Sequence of chain 1.A:
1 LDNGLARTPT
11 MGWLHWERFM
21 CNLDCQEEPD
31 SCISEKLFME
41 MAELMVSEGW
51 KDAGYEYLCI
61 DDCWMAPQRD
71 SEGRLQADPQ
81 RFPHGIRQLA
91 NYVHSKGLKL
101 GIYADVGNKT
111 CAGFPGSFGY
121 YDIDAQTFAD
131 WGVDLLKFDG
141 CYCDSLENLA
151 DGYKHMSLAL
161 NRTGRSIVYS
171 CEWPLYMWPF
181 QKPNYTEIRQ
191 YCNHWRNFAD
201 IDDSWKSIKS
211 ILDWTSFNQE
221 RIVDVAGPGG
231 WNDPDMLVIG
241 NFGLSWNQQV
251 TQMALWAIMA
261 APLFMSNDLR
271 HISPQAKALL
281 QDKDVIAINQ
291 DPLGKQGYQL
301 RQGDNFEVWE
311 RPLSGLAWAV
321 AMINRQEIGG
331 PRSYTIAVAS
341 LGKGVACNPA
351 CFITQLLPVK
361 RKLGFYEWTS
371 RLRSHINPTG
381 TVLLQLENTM

The protein below binds the small molecule below.
Small molecule (SMILES): OC[C@@H]1[C@H](O)[C@H](O)[C@@H](O)[C@H]2N[C@@H]12

Binding-site contacts:
Ligand atom O10 contacts residue ASP139 of chain 1.A at 3.5 Å (salt-bridge).
Ligand atom C3 contacts residue ASP200 of chain 1.A at 3.7 Å.
Ligand atom C4 contacts residue LYS137 of chain 1.A at 3.7 Å.
Ligand atom C5 contacts residue TRP16 of chain 1.A at 3.6 Å (hydrophobic).
Ligand atom C6 contacts residue ASP139 of chain 1.A at 3.1 Å.
Ligand atom O10 contacts residue ARG196 of chain 1.A at 3.2 Å (salt-bridge).
Ligand atom O11 contacts residue TRP16 of chain 1.A at 3.7 Å.
Ligand atom C4 contacts residue ASP139 of chain 1.A at 3.5 Å.
Ligand atom O10 contacts residue ASP200 of chain 1.A at 2.7 Å (salt-bridge).
Ligand atom C5 contacts residue ASP61 of chain 1.A at 3.3 Å.
Ligand atom C2 contacts residue CYS111 of chain 1.A at 3.6 Å (hydrophobic).
Ligand atom C6 contacts residue ASP61 of chain 1.A at 3.9 Å.
Ligand atom C7 contacts residue TYR103 of chain 1.A at 3.5 Å (hydrophobic).
Ligand atom C6 contacts residue TRP16 of chain 1.A at 3.6 Å (hydrophobic).
Ligand atom N1 contacts residue ASP200 of chain 1.A at 2.8 Å (salt-bridge).
Ligand atom O9 contacts residue LYS137 of chain 1.A at 2.8 Å (salt-bridge).
Ligand atom O8 contacts residue LYS137 of chain 1.A at 2.9 Å (salt-bridge).
Ligand atom C7 contacts residue ASP61 of chain 1.A at 3.3 Å.
Ligand atom C3 contacts residue ASP139 of chain 1.A at 2.4 Å.
Ligand atom N1 contacts residue ASP139 of chain 1.A at 3.6 Å (salt-bridge).
Ligand atom C5 contacts residue ASP139 of chain 1.A at 3.4 Å.
Ligand atom C1 contacts residue CYS111 of chain 1.A at 3.5 Å (hydrophobic).
Ligand atom O11 contacts residue TYR103 of chain 1.A at 3.5 Å (h-bond).
Ligand atom C2 contacts residue ASP139 of chain 1.A at 1.4 Å.
Ligand atom C3 contacts residue GLU172 of chain 1.A at 3.2 Å.
Ligand atom C5 contacts residue LYS137 of chain 1.A at 3.8 Å.
Ligand atom C2 contacts residue GLU172 of chain 1.A at 3.9 Å.
Ligand atom C7 contacts residue ASP62 of chain 1.A at 3.4 Å.
Ligand atom O10 contacts residue GLU172 of chain 1.A at 2.6 Å (salt-bridge).
Ligand atom O8 contacts residue ASP139 of chain 1.A at 3.2 Å (salt-bridge).
Ligand atom O9 contacts residue ASP200 of chain 1.A at 3.9 Å.
Ligand atom O11 contacts residue CYS111 of chain 1.A at 3.4 Å.
Ligand atom C7 contacts residue TRP16 of chain 1.A at 3.8 Å (hydrophobic).
Ligand atom C1 contacts residue ASP139 of chain 1.A at 2.3 Å.
Ligand atom O8 contacts residue ASP61 of chain 1.A at 2.6 Å (salt-bridge).
Ligand atom C7 contacts residue ASP139 of chain 1.A at 3.4 Å.
Ligand atom O11 contacts residue ASP62 of chain 1.A at 2.7 Å (salt-bridge).
Ligand atom C4 contacts residue ASP200 of chain 1.A at 3.5 Å.
Ligand atom O8 contacts residue TYR103 of chain 1.A at 3.4 Å.
Ligand atom O9 contacts residue ARG196 of chain 1.A at 3.3 Å (salt-bridge).